Sequence of chain 2.C:
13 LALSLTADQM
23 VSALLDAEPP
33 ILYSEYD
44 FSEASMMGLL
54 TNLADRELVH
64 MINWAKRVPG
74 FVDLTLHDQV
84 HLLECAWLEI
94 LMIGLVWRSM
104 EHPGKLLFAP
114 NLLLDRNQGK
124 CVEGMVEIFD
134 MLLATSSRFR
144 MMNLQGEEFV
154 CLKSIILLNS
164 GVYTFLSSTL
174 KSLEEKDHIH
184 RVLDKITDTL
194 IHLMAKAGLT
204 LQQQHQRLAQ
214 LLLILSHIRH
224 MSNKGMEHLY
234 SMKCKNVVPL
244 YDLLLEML

The small molecule below binds the protein below.
Small molecule (SMILES): CC/C(=C(\c1ccccc1)c1ccc(/C=C/C(=O)O)cc1)c1ccccc1

Binding-site contacts:
Ligand atom C18 contacts residue TRP90 of chain 2.C at 4.1 Å (hydrophobic).
Ligand atom C16 contacts residue THR54 of chain 2.C at 3.8 Å.
Ligand atom C14 contacts residue THR54 of chain 2.C at 4.0 Å.
Ligand atom C9 contacts residue LEU94 of chain 2.C at 4.1 Å (hydrophobic).
Ligand atom C24 contacts residue LEU232 of chain 2.C at 3.6 Å (hydrophobic).
Ligand atom C23 contacts residue LEU232 of chain 2.C at 3.8 Å (hydrophobic).
Ligand atom C7 contacts residue PHE111 of chain 2.C at 3.9 Å (hydrophobic).
Ligand atom C21 contacts residue MET128 of chain 2.C at 3.6 Å (hydrophobic).
Ligand atom C7 contacts residue ALA57 of chain 2.C at 4.1 Å (hydrophobic).
Ligand atom C13 contacts residue LEU232 of chain 2.C at 3.9 Å (hydrophobic).
Ligand atom C18 contacts residue ALA57 of chain 2.C at 3.1 Å (hydrophobic).
Ligand atom O1 contacts residue THR54 of chain 2.C at 3.2 Å.
Ligand atom C1 contacts residue LEU135 of chain 2.C at 3.7 Å (hydrophobic).
Ligand atom C6 contacts residue LEU53 of chain 2.C at 3.6 Å (hydrophobic).
Ligand atom C16 contacts residue ASP58 of chain 2.C at 3.7 Å.
Ligand atom C16 contacts residue TYR244 of chain 2.C at 3.9 Å (hydrophobic).
Ligand atom C17 contacts residue TYR244 of chain 2.C at 3.5 Å (hydrophobic).
Ligand atom C22 contacts residue MET50 of chain 2.C at 4.0 Å (hydrophobic).
Ligand atom C24 contacts residue GLY228 of chain 2.C at 3.4 Å.
Ligand atom C14 contacts residue ALA57 of chain 2.C at 4.0 Å (hydrophobic).
Ligand atom C8 contacts residue PHE111 of chain 2.C at 3.9 Å (hydrophobic).
Ligand atom C2 contacts residue PHE111 of chain 2.C at 3.9 Å (hydrophobic).
Ligand atom C23 contacts residue GLY228 of chain 2.C at 4.1 Å.
Ligand atom C7 contacts residue LEU53 of chain 2.C at 4.0 Å (hydrophobic).
Ligand atom C6 contacts residue PHE111 of chain 2.C at 4.1 Å (hydrophobic).
Ligand atom C23 contacts residue MET235 of chain 2.C at 3.9 Å (hydrophobic).
Ligand atom C1 contacts residue ILE131 of chain 2.C at 3.8 Å (hydrophobic).
Ligand atom C6 contacts residue ALA57 of chain 2.C at 3.9 Å (hydrophobic).
Ligand atom C17 contacts residue ASP58 of chain 2.C at 3.4 Å.
Ligand atom C13 contacts residue THR54 of chain 2.C at 3.7 Å.
Ligand atom C9 contacts residue PHE111 of chain 2.C at 4.0 Å (hydrophobic).
Ligand atom C17 contacts residue THR54 of chain 2.C at 3.5 Å.
Ligand atom C15 contacts residue THR54 of chain 2.C at 3.5 Å.
Ligand atom O2 contacts residue TYR244 of chain 2.C at 3.0 Å.
Ligand atom C13 contacts residue MET50 of chain 2.C at 3.9 Å (hydrophobic).
Ligand atom C19 contacts residue ALA57 of chain 2.C at 3.3 Å (hydrophobic).
Ligand atom C8 contacts residue GLU60 of chain 2.C at 4.1 Å.
Ligand atom O2 contacts residue LEU243 of chain 2.C at 3.9 Å.
Ligand atom O2 contacts residue ASP58 of chain 2.C at 2.9 Å (salt-bridge).
Ligand atom C22 contacts residue MET128 of chain 2.C at 3.6 Å (hydrophobic).